Binding-site contacts:
Ligand atom C06 contacts residue SER568 of chain 2.A at 3.4 Å.
Ligand atom C25 contacts residue GLY36 of chain 3.A at 3.5 Å.
Ligand atom C02 contacts residue ARG292 of chain 2.A at 3.8 Å.
Ligand atom C21 contacts residue PHE121 of chain 3.A at 3.7 Å (hydrophobic).
Ligand atom C07 contacts residue ASP291 of chain 2.A at 3.8 Å.
Ligand atom O15 contacts residue SER568 of chain 2.A at 2.9 Å (h-bond).
Ligand atom O16 contacts residue LYS171 of chain 3.A at 3.2 Å.
Ligand atom C13 contacts residue GLY36 of chain 3.A at 3.8 Å.
Ligand atom C23 contacts residue FAD1 of chain 2.C at 3.6 Å.
Ligand atom C02 contacts residue TRP489 of chain 2.A at 3.5 Å (hydrophobic).
Ligand atom N17 contacts residue TRP489 of chain 2.A at 3.2 Å.
Ligand atom O14 contacts residue LYS171 of chain 3.A at 3.6 Å.
Ligand atom N03 contacts residue LYS171 of chain 3.A at 3.1 Å (salt-bridge).
Ligand atom O12 contacts residue PHE121 of chain 3.A at 3.6 Å.
Ligand atom C07 contacts residue MET115 of chain 3.A at 3.7 Å (hydrophobic).
Ligand atom O01 contacts residue ARG292 of chain 2.A at 2.5 Å (salt-bridge).
Ligand atom C21 contacts residue ARG292 of chain 2.A at 3.7 Å.
Ligand atom C07 contacts residue ARG292 of chain 2.A at 3.8 Å.
Ligand atom O27 contacts residue GLY36 of chain 3.A at 3.3 Å.
Ligand atom C09 contacts residue PHE121 of chain 3.A at 3.6 Å (hydrophobic).
Ligand atom N24 contacts residue TRP489 of chain 2.A at 3.5 Å.
Ligand atom C23 contacts residue MET485 of chain 2.A at 3.7 Å (hydrophobic).
Ligand atom C09 contacts residue VAL111 of chain 3.A at 3.6 Å (hydrophobic).
Ligand atom C25 contacts residue TRP489 of chain 2.A at 3.7 Å (hydrophobic).
Ligand atom O27 contacts residue TRP489 of chain 2.A at 3.5 Å.
Ligand atom C06 contacts residue ARG292 of chain 2.A at 3.7 Å.
Ligand atom C26 contacts residue LYS171 of chain 3.A at 3.8 Å.
Ligand atom O16 contacts residue PRO112 of chain 3.A at 3.7 Å.
Ligand atom O20 contacts residue TRP489 of chain 2.A at 3.6 Å (h-bond).
Ligand atom C08 contacts residue MET115 of chain 3.A at 3.6 Å (hydrophobic).
Ligand atom N18 contacts residue ARG292 of chain 2.A at 3.0 Å (salt-bridge).
Ligand atom O27 contacts residue LYS171 of chain 3.A at 2.6 Å (salt-bridge).
Ligand atom C26 contacts residue TRP489 of chain 2.A at 3.4 Å (hydrophobic).
Ligand atom C23 contacts residue HIS267 of chain 2.A at 3.4 Å.
Ligand atom N18 contacts residue TRP489 of chain 2.A at 3.2 Å.
Ligand atom C13 contacts residue ALA37 of chain 3.A at 3.5 Å (hydrophobic).
Ligand atom C19 contacts residue TRP489 of chain 2.A at 3.4 Å (hydrophobic).
Ligand atom C22 contacts residue MET266 of chain 2.A at 3.6 Å (hydrophobic).
Ligand atom O01 contacts residue SER568 of chain 2.A at 3.2 Å (h-bond).
Ligand atom C13 contacts residue GLN122 of chain 3.A at 3.6 Å.

Sequence of chain 2.A:
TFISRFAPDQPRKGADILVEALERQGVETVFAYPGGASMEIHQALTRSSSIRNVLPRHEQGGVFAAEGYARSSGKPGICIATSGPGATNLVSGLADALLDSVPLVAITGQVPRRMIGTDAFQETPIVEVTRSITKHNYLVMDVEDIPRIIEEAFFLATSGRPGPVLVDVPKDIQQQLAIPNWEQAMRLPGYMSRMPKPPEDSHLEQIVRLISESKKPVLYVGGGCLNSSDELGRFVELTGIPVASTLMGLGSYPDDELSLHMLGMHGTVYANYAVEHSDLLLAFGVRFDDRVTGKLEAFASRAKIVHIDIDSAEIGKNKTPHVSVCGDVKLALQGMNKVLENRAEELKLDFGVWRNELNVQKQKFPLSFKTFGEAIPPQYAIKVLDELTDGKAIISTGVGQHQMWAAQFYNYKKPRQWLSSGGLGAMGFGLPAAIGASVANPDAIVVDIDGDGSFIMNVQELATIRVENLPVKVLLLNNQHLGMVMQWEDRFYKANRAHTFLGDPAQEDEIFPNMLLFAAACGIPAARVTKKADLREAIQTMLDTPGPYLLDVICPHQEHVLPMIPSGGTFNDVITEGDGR

Sequence of chain 3.A:
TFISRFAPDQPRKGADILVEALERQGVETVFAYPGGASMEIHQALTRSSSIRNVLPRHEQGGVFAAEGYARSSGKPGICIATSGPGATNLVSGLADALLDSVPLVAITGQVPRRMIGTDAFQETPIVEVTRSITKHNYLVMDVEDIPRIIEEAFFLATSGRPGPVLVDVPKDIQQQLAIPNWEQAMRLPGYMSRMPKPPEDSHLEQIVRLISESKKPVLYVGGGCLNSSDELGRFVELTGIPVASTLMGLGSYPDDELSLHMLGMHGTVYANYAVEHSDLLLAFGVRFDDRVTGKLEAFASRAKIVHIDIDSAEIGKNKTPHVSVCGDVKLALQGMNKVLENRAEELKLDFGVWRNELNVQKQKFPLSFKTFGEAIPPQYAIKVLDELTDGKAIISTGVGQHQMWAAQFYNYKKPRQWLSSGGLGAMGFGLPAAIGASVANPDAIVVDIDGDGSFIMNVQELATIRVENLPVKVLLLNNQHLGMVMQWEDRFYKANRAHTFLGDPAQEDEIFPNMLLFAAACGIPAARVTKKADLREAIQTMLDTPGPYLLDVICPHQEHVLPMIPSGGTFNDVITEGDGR

The small molecule below binds the protein below.
Small molecule (SMILES): CCCOc1nn(C(=O)NS(=O)(=O)c2ccccc2C(=O)OC)c(=O)n1C